Sequence of chain 1.F:
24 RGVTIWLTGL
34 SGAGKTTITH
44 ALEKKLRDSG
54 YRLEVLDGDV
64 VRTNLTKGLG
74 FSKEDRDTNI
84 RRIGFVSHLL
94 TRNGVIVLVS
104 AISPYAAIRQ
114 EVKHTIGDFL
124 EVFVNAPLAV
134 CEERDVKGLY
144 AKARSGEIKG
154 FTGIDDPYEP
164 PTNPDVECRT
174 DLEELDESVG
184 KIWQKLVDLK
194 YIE

Binding-site contacts:
Ligand atom O2' contacts residue ASP62 of chain 1.F at 3.6 Å (salt-bridge).
Ligand atom O3' contacts residue ASP62 of chain 1.F at 2.8 Å (salt-bridge).
Ligand atom O2A contacts residue ILE105 of chain 1.F at 2.9 Å (h-bond).
Ligand atom N7 contacts residue PHE74 of chain 1.F at 3.5 Å.
Ligand atom O4' contacts residue ASP62 of chain 1.F at 3.6 Å (salt-bridge).
Ligand atom O3B contacts residue ILE83 of chain 1.F at 3.4 Å.
Ligand atom C4 contacts residue PHE74 of chain 1.F at 3.5 Å (hydrophobic).
Ligand atom O2B contacts residue ARG79 of chain 1.F at 2.7 Å (salt-bridge).
Ligand atom C2' contacts residue LEU142 of chain 1.F at 3.4 Å (hydrophobic).
Ligand atom C2' contacts residue LYS140 of chain 1.F at 3.1 Å.
Ligand atom O1A contacts residue ASN82 of chain 1.F at 2.9 Å (h-bond).
Ligand atom N6 contacts residue PHE154 of chain 1.F at 3.6 Å.
Ligand atom C6 contacts residue PHE154 of chain 1.F at 3.4 Å (hydrophobic).
Ligand atom O2' contacts residue LYS140 of chain 1.F at 2.2 Å (salt-bridge).
Ligand atom O3' contacts residue LYS140 of chain 1.F at 1.9 Å (salt-bridge).
Ligand atom O2' contacts residue LEU142 of chain 1.F at 3.3 Å.
Ligand atom O1A contacts residue GLY61 of chain 1.F at 3.6 Å.
Ligand atom N6 contacts residue ARG79 of chain 1.F at 3.5 Å (salt-bridge).
Ligand atom O1A contacts residue ARG65 of chain 1.F at 2.9 Å (salt-bridge).
Ligand atom O3B contacts residue SER106 of chain 1.F at 3.0 Å (h-bond).
Ligand atom O3' contacts residue ANP1 of chain 1.Z at 1.8 Å (h-bond).
Ligand atom C3' contacts residue ANP1 of chain 1.Z at 3.1 Å.
Ligand atom O2B contacts residue PRO107 of chain 1.F at 3.3 Å.
Ligand atom C3' contacts residue ASP62 of chain 1.F at 3.3 Å.
Ligand atom O1B contacts residue ARG65 of chain 1.F at 2.7 Å (salt-bridge).
Ligand atom C4' contacts residue ASP62 of chain 1.F at 2.8 Å.
Ligand atom O1B contacts residue ASN82 of chain 1.F at 3.0 Å (h-bond).
Ligand atom C2 contacts residue THR155 of chain 1.F at 3.5 Å.
Ligand atom C8 contacts residue PHE74 of chain 1.F at 3.5 Å (hydrophobic).
Ligand atom N1 contacts residue ARG79 of chain 1.F at 2.9 Å (salt-bridge).
Ligand atom O4' contacts residue PHE74 of chain 1.F at 3.2 Å.
Ligand atom O2A contacts residue ALA104 of chain 1.F at 3.3 Å.
Ligand atom C2 contacts residue ILE105 of chain 1.F at 3.5 Å (hydrophobic).
Ligand atom C6 contacts residue ARG79 of chain 1.F at 3.5 Å.
Ligand atom O3B contacts residue ILE105 of chain 1.F at 3.3 Å (h-bond).
Ligand atom N9 contacts residue PHE74 of chain 1.F at 3.5 Å.
Ligand atom N6 contacts residue GLY153 of chain 1.F at 3.2 Å (h-bond).
Ligand atom C3' contacts residue LYS140 of chain 1.F at 3.0 Å.
Ligand atom N1 contacts residue PHE154 of chain 1.F at 3.6 Å.
Ligand atom N1 contacts residue THR155 of chain 1.F at 3.6 Å (h-bond).

A small-molecule ligand and the protein it binds are described below.
Small molecule (SMILES): Nc1ncnc2c1ncn2[C@@H]1O[C@H](CO[P](=O)(O)OS(=O)(=O)O)[C@@H](O)[C@H]1O